Binding-site contacts:
Ligand atom C6 contacts residue THR414 of chain 1.C at 4.2 Å.
Ligand atom O5 contacts residue THR414 of chain 1.C at 3.8 Å.
Ligand atom C1 contacts residue ASN412 of chain 1.C at 1.4 Å.
Ligand atom O7 contacts residue ASN412 of chain 1.C at 3.9 Å.
Ligand atom C1 contacts residue THR414 of chain 1.C at 4.3 Å.
Ligand atom N2 contacts residue ASN412 of chain 1.C at 2.9 Å (h-bond).
Ligand atom C4 contacts residue ASN412 of chain 1.C at 4.1 Å.
Ligand atom C5 contacts residue ASN412 of chain 1.C at 3.6 Å.
Ligand atom O5 contacts residue ASN412 of chain 1.C at 2.2 Å (h-bond).
Ligand atom C3 contacts residue ASN412 of chain 1.C at 3.7 Å.
Ligand atom C7 contacts residue ASN412 of chain 1.C at 3.3 Å.
Ligand atom C5 contacts residue THR414 of chain 1.C at 4.0 Å.
Ligand atom C8 contacts residue ASN412 of chain 1.C at 3.9 Å.
Ligand atom C2 contacts residue ASN412 of chain 1.C at 2.4 Å.
Ligand atom O6 contacts residue THR404 of chain 1.C at 4.2 Å.

A protein and the small-molecule ligand that binds it are described below.
Small molecule (SMILES): CC(=O)N[C@@H]1[C@@H](O)[C@H](O)[C@@H](CO)O[C@H]1O

Sequence of chain 1.C:
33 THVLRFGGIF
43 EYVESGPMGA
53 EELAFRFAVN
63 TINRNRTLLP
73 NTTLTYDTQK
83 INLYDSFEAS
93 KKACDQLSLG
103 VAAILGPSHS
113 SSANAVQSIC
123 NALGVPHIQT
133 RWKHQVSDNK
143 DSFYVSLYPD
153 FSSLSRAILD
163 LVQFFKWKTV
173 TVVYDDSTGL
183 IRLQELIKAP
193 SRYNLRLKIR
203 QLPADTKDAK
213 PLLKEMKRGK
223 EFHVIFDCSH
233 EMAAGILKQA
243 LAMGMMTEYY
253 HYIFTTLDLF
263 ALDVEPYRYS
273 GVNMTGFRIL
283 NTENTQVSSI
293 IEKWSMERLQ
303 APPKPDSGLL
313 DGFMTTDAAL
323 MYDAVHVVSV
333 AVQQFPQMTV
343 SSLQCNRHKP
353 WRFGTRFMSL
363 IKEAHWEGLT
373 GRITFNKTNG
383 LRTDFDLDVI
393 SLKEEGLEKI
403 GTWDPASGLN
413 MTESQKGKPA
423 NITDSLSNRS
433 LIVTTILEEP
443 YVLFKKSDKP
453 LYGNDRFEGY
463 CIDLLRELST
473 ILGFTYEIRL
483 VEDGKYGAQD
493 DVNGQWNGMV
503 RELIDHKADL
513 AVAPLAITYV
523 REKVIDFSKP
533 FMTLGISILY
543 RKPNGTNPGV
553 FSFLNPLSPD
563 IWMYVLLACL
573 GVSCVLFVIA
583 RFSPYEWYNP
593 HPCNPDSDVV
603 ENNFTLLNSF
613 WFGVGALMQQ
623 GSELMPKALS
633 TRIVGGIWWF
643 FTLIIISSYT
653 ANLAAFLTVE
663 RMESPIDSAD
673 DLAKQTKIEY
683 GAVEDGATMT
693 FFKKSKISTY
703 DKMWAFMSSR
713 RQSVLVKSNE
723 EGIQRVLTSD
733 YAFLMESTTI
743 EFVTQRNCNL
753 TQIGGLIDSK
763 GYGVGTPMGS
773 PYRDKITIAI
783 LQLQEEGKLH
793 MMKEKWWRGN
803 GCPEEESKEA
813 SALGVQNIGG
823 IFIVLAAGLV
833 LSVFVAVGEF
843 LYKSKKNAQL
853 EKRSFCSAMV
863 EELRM